Sequence of chain 1.A:
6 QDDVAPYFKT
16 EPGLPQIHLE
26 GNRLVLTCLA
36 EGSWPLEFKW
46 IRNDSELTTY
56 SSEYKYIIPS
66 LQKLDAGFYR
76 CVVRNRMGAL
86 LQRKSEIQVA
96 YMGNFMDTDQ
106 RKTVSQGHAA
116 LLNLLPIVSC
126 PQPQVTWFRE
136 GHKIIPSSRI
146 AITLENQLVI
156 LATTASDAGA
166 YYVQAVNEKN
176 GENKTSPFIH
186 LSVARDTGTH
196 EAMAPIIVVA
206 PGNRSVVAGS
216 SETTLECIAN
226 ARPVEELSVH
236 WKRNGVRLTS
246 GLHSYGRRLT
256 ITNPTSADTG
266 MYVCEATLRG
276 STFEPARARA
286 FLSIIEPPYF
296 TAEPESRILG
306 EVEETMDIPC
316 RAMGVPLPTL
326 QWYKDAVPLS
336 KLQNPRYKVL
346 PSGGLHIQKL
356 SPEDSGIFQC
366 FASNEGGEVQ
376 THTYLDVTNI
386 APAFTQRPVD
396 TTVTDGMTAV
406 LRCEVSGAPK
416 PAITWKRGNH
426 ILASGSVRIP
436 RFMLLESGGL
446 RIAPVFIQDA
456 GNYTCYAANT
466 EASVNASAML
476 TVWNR

Binding-site contacts:
Ligand atom C3 contacts residue ASN470 of chain 1.A at 3.9 Å.
Ligand atom C6 contacts residue ASN470 of chain 1.A at 4.2 Å.
Ligand atom N2 contacts residue ASN470 of chain 1.A at 3.0 Å (h-bond).
Ligand atom O7 contacts residue ASN470 of chain 1.A at 4.0 Å.
Ligand atom C7 contacts residue ASN470 of chain 1.A at 3.7 Å.
Ligand atom C4 contacts residue ASN470 of chain 1.A at 4.3 Å.
Ligand atom C1 contacts residue ASN470 of chain 1.A at 1.5 Å.
Ligand atom C2 contacts residue ASN470 of chain 1.A at 2.5 Å.
Ligand atom O5 contacts residue ASN470 of chain 1.A at 2.4 Å (h-bond).
Ligand atom C5 contacts residue ASN470 of chain 1.A at 3.7 Å.
Ligand atom O6 contacts residue ASN470 of chain 1.A at 4.1 Å.

The small molecule below binds the protein below.
Small molecule (SMILES): CC(=O)N[C@@H]1[C@@H](O)[C@H](O)[C@@H](CO)O[C@H]1O